Sequence of chain 2.C:
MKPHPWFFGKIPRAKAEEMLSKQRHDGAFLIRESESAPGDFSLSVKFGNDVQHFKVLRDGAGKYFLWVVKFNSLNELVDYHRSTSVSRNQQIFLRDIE

This small molecule binds to this protein.
Small molecule (SMILES): CC(=O)N[C@@H](Cc1ccc(OP(=O)(O)O)cc1)C(=O)N[C@H](C(=O)N[C@@H](CC(N)=O)C(=O)N[C@H](C(=O)O)C(C)C)C(C)C

Sequence of chain 2.D:
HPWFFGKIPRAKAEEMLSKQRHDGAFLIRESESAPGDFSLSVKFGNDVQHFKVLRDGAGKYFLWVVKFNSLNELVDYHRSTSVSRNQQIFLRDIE

Binding-site contacts:
Ligand atom CD2 contacts residue HIS60 of chain 2.D at 3.8 Å.
Ligand atom OH contacts residue SER49 of chain 2.D at 3.5 Å (h-bond).
Ligand atom CD2 contacts residue LYS62 of chain 2.D at 3.5 Å.
Ligand atom OD1 contacts residue LYS62 of chain 2.D at 2.9 Å (salt-bridge).
Ligand atom O2P contacts residue ARG20 of chain 2.D at 2.7 Å (salt-bridge).
Ligand atom CA contacts residue HIS60 of chain 2.D at 3.2 Å.
Ligand atom O3P contacts residue SER43 of chain 2.D at 3.0 Å (h-bond).
Ligand atom ND2 contacts residue LEU73 of chain 2.D at 2.8 Å (h-bond).
Ligand atom P contacts residue SER49 of chain 2.D at 3.7 Å.
Ligand atom O1P contacts residue ARG39 of chain 2.D at 2.9 Å (salt-bridge).
Ligand atom C contacts residue ARG20 of chain 2.D at 3.3 Å.
Ligand atom CE2 contacts residue SER49 of chain 2.D at 3.4 Å.
Ligand atom O contacts residue ARG20 of chain 2.D at 2.5 Å (salt-bridge).
Ligand atom P contacts residue SER43 of chain 2.D at 3.7 Å.
Ligand atom CE2 contacts residue ARG20 of chain 2.D at 3.5 Å.
Ligand atom CB contacts residue PHE61 of chain 2.D at 3.5 Å (hydrophobic).
Ligand atom OD1 contacts residue PHE61 of chain 2.D at 3.6 Å.
Ligand atom O1P contacts residue SER49 of chain 2.D at 2.8 Å (h-bond).
Ligand atom ND2 contacts residue LYS62 of chain 2.D at 2.8 Å (salt-bridge).
Ligand atom CD2 contacts residue ARG20 of chain 2.D at 3.7 Å.
Ligand atom CE1 contacts residue SER43 of chain 2.D at 3.8 Å.
Ligand atom CB contacts residue LEU73 of chain 2.D at 3.4 Å (hydrophobic).
Ligand atom CG contacts residue LYS62 of chain 2.D at 3.6 Å.
Ligand atom OH contacts residue SER41 of chain 2.D at 3.5 Å (h-bond).
Ligand atom CZ contacts residue LYS62 of chain 2.D at 3.8 Å.
Ligand atom CD2 contacts residue PHE61 of chain 2.D at 3.7 Å (hydrophobic).
Ligand atom CG1 contacts residue PHE61 of chain 2.D at 3.6 Å (hydrophobic).
Ligand atom CB contacts residue HIS60 of chain 2.D at 3.6 Å.
Ligand atom O3P contacts residue GLU42 of chain 2.D at 3.3 Å.
Ligand atom OH contacts residue SER43 of chain 2.D at 3.1 Å (h-bond).
Ligand atom CG contacts residue LEU73 of chain 2.D at 3.6 Å (hydrophobic).
Ligand atom CG2 contacts residue HIS60 of chain 2.D at 3.5 Å.
Ligand atom P contacts residue ARG39 of chain 2.D at 3.7 Å.
Ligand atom O1P contacts residue GLU42 of chain 2.D at 2.9 Å (salt-bridge).
Ligand atom O1P contacts residue SER41 of chain 2.D at 3.1 Å (h-bond).
Ligand atom CZ contacts residue ARG20 of chain 2.D at 3.6 Å.
Ligand atom C contacts residue HIS60 of chain 2.D at 3.4 Å.
Ligand atom N contacts residue HIS60 of chain 2.D at 2.7 Å (h-bond).
Ligand atom CG2 contacts residue GLN59 of chain 2.D at 3.6 Å.
Ligand atom O2P contacts residue ARG39 of chain 2.D at 2.8 Å (salt-bridge).